Binding-site contacts:
Ligand atom CB contacts residue VAL4 of chain 45.E at 4.3 Å (hydrophobic).
Ligand atom CG2 contacts residue VAL4 of chain 45.E at 3.8 Å (hydrophobic).
Ligand atom CG2 contacts residue SER5 of chain 45.E at 3.1 Å.
Ligand atom O contacts residue ALA2 of chain 45.E at 4.0 Å.
Ligand atom N contacts residue VAL4 of chain 45.E at 4.1 Å.
Ligand atom CG2 contacts residue MYR1 of chain 44.H at 3.7 Å.
Ligand atom CA contacts residue VAL4 of chain 45.E at 4.0 Å (hydrophobic).
Ligand atom C contacts residue ALA2 of chain 45.E at 4.3 Å (hydrophobic).
Ligand atom OG contacts residue ALA2 of chain 45.E at 3.9 Å.
Ligand atom O contacts residue GLN3 of chain 45.E at 3.4 Å (h-bond).
Ligand atom CB contacts residue MYR1 of chain 44.H at 4.3 Å.
Ligand atom C contacts residue GLN3 of chain 45.E at 4.3 Å.
Ligand atom N contacts residue ALA2 of chain 45.E at 4.3 Å.
Ligand atom CA contacts residue ALA2 of chain 45.E at 3.9 Å (hydrophobic).
Ligand atom O contacts residue VAL4 of chain 45.E at 4.0 Å.
Ligand atom OG contacts residue GLN3 of chain 45.E at 3.0 Å (h-bond).
Ligand atom CB contacts residue GLN3 of chain 45.E at 4.1 Å.
Ligand atom OE1 contacts residue SER5 of chain 45.E at 4.2 Å.
Ligand atom O contacts residue VAL4 of chain 45.E at 3.0 Å (h-bond).
Ligand atom CG2 contacts residue ALA2 of chain 45.E at 3.9 Å (hydrophobic).
Ligand atom CG contacts residue VAL4 of chain 45.E at 4.2 Å (hydrophobic).
Ligand atom O contacts residue SER6 of chain 45.E at 4.1 Å.
Ligand atom CB contacts residue ALA2 of chain 45.E at 3.5 Å (hydrophobic).
Ligand atom CD contacts residue VAL4 of chain 45.E at 3.8 Å (hydrophobic).
Ligand atom CA contacts residue ALA2 of chain 45.E at 3.0 Å (hydrophobic).
Ligand atom N contacts residue ALA2 of chain 45.E at 2.8 Å (h-bond).
Ligand atom OE2 contacts residue VAL4 of chain 45.E at 4.1 Å.
Ligand atom N contacts residue VAL4 of chain 45.E at 2.8 Å (h-bond).
Ligand atom CG1 contacts residue GLN3 of chain 45.E at 3.1 Å.
Ligand atom OE2 contacts residue ASN25 of chain 45.E at 3.4 Å (h-bond).
Ligand atom C contacts residue VAL4 of chain 45.E at 3.8 Å (hydrophobic).
Ligand atom CG2 contacts residue GLN3 of chain 45.E at 3.3 Å.
Ligand atom CB contacts residue GLN3 of chain 45.E at 3.8 Å.
Ligand atom CA contacts residue VAL4 of chain 45.E at 3.0 Å (hydrophobic).
Ligand atom OE1 contacts residue VAL4 of chain 45.E at 3.6 Å (h-bond).
Ligand atom C contacts residue VAL4 of chain 45.E at 3.4 Å (hydrophobic).
Ligand atom CD1 contacts residue VAL4 of chain 45.E at 3.9 Å (hydrophobic).
Ligand atom O contacts residue SER5 of chain 45.E at 3.8 Å.
Ligand atom CB contacts residue VAL4 of chain 45.E at 3.9 Å (hydrophobic).
Ligand atom C contacts residue ALA2 of chain 45.E at 3.3 Å (hydrophobic).

This small molecule binds to this protein.
Small molecule (SMILES): CC[C@H](C)[C@H](N)C(=O)N[C@@H](CO)C(=O)N[C@@H](CCC(=O)O)C(=O)N[C@H](C=O)C(C)C

Sequence of chain 45.E:
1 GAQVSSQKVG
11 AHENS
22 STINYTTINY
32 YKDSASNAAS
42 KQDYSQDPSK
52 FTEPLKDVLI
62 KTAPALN